Sequence of chain 33.D:
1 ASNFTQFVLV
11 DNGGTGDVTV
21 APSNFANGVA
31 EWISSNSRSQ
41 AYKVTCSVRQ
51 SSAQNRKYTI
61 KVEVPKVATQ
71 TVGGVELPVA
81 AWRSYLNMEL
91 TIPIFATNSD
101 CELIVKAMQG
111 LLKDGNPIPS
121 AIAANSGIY

Sequence of chain 34.C:
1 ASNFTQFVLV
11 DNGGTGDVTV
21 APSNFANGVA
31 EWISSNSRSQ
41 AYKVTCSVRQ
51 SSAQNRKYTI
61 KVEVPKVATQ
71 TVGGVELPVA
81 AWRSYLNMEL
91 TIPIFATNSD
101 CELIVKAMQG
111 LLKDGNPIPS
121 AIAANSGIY

The small molecule below binds the protein below.
Small molecule (SMILES): Nc1ccn([C@@H]2O[C@H](CO[P](=O)(O)O[C@H]3[C@@H](O)[C@H](n4ccc(N)nc4=O)O[C@@H]3CO[P](=O)(O)O[C@H]3[C@@H](O)[C@H](n4cnc5c(N)ncnc54)O[C@@H]3CO[P](=O)(O)O[C@H]3[C@@H](O)[C@H](n4ccc(N)nc4=O)O[C@@H]3CO[P](=O)(O)O[C@H]3[C@@H](O)[C@H](n4ccc(=O)[nH]c4=O)O[C@@H]3CO[P](=O)(O)O[C@H]3[C@@H](O)[C@H](n4cnc5c(N)ncnc54)O[C@@H]3CO[P](=O)(O)O[C@H]3[C@@H](O)[C@H](n4cnc5c(=O)nc(N)[nH]c54)O[C@@H]3CO[P](=O)(O)O[C@H]3[C@@H](O)[C@H](n4cnc5c(=O)nc(N)[nH]c54)O[C@@H]3CO)[C@@H](O)[C@H]2O)c(=O)n1

Binding-site contacts:
Ligand atom C5 contacts residue THR45 of chain 34.C at 3.3 Å.
Ligand atom C6 contacts residue THR45 of chain 34.C at 3.5 Å.
Ligand atom C4' contacts residue TYR85 of chain 34.C at 3.3 Å (hydrophobic).
Ligand atom OP2 contacts residue LYS57 of chain 33.D at 2.7 Å (salt-bridge).
Ligand atom C2' contacts residue GLU63 of chain 34.C at 3.5 Å.
Ligand atom C5 contacts residue TYR85 of chain 34.C at 3.5 Å (hydrophobic).
Ligand atom C5' contacts residue TYR85 of chain 34.C at 3.1 Å (hydrophobic).
Ligand atom O2' contacts residue GLU63 of chain 34.C at 3.1 Å (salt-bridge).
Ligand atom C2' contacts residue TYR85 of chain 34.C at 3.4 Å (hydrophobic).
Ligand atom P contacts residue ARG49 of chain 33.D at 2.9 Å.
Ligand atom C4 contacts residue TYR85 of chain 34.C at 3.5 Å (hydrophobic).
Ligand atom N1 contacts residue THR59 of chain 34.C at 3.6 Å.
Ligand atom OP1 contacts residue ARG49 of chain 33.D at 2.5 Å (salt-bridge).
Ligand atom O2 contacts residue ASN87 of chain 34.C at 3.2 Å (h-bond).
Ligand atom N7 contacts residue THR45 of chain 34.C at 2.6 Å (h-bond).
Ligand atom OP2 contacts residue LYS57 of chain 33.D at 3.4 Å.
Ligand atom OP1 contacts residue SER51 of chain 33.D at 3.3 Å.
Ligand atom N1 contacts residue SER47 of chain 34.C at 2.7 Å (h-bond).
Ligand atom OP1 contacts residue SER52 of chain 33.D at 3.0 Å.
Ligand atom O3' contacts residue SER51 of chain 33.D at 3.5 Å (h-bond).
Ligand atom OP1 contacts residue SER51 of chain 33.D at 2.7 Å (h-bond).
Ligand atom P contacts residue TYR85 of chain 34.C at 3.5 Å.
Ligand atom C6 contacts residue TYR85 of chain 34.C at 3.5 Å (hydrophobic).
Ligand atom C5' contacts residue SER51 of chain 33.D at 3.5 Å.
Ligand atom OP2 contacts residue ASN55 of chain 33.D at 3.2 Å (h-bond).
Ligand atom C2 contacts residue SER47 of chain 34.C at 3.0 Å.
Ligand atom O3' contacts residue TYR85 of chain 34.C at 3.6 Å.
Ligand atom C3' contacts residue TYR85 of chain 34.C at 3.3 Å (hydrophobic).
Ligand atom OP2 contacts residue LYS43 of chain 34.C at 3.2 Å (salt-bridge).
Ligand atom N6 contacts residue THR59 of chain 34.C at 2.9 Å (h-bond).
Ligand atom O2' contacts residue TYR85 of chain 34.C at 3.5 Å.
Ligand atom OP2 contacts residue SER51 of chain 33.D at 3.2 Å (h-bond).
Ligand atom N6 contacts residue THR45 of chain 34.C at 2.9 Å (h-bond).
Ligand atom N6 contacts residue CYS46 of chain 34.C at 3.4 Å (h-bond).
Ligand atom OP1 contacts residue ASN55 of chain 33.D at 3.3 Å (h-bond).
Ligand atom O4' contacts residue LYS61 of chain 34.C at 3.1 Å (salt-bridge).
Ligand atom N1 contacts residue TYR85 of chain 34.C at 3.6 Å.
Ligand atom OP2 contacts residue TYR85 of chain 34.C at 2.5 Å (h-bond).
Ligand atom P contacts residue SER51 of chain 33.D at 3.4 Å.
Ligand atom OP2 contacts residue ARG49 of chain 33.D at 2.4 Å (salt-bridge).